Sequence of chain 38.A:
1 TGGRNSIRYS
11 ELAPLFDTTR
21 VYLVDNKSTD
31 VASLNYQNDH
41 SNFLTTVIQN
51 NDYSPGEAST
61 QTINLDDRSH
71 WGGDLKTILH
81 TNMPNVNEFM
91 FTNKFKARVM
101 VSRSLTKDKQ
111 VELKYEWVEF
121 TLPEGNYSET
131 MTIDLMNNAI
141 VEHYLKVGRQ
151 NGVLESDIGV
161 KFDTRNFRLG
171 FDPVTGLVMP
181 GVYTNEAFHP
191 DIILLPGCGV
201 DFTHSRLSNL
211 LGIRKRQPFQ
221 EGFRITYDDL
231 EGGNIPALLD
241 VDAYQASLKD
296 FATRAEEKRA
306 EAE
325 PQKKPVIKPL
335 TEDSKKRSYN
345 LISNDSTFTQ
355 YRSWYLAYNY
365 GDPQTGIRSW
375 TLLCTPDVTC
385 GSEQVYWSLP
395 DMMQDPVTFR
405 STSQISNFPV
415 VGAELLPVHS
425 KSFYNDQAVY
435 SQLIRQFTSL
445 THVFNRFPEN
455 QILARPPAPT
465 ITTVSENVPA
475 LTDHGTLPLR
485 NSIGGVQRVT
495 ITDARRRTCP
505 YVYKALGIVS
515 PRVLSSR

A protein and the small-molecule ligand that binds it are described below.
Small molecule (SMILES): CCCCCCCCCCCC[N+](C)(C)CCCS(=O)(=O)O

Binding-site contacts:
Ligand atom N1 contacts residue ARG98 of chain 38.A at 4.3 Å.
Ligand atom C2 contacts residue ARG224 of chain 38.A at 3.8 Å.
Ligand atom C14 contacts residue ARG224 of chain 38.A at 4.5 Å.
Ligand atom O1S contacts residue ARG98 of chain 38.A at 3.6 Å.
Ligand atom C15 contacts residue ARG224 of chain 38.A at 3.3 Å.
Ligand atom N1 contacts residue TRP117 of chain 38.A at 4.1 Å.
Ligand atom C15 contacts residue TRP117 of chain 38.A at 4.2 Å (hydrophobic).
Ligand atom O3S contacts residue THR226 of chain 38.A at 4.0 Å.
Ligand atom C3 contacts residue TRP117 of chain 38.A at 3.5 Å (hydrophobic).
Ligand atom C16 contacts residue ARG224 of chain 38.A at 4.0 Å.
Ligand atom S1 contacts residue ARG98 of chain 38.A at 4.4 Å.
Ligand atom C16 contacts residue TRP117 of chain 38.A at 3.7 Å (hydrophobic).
Ligand atom C1 contacts residue ARG98 of chain 38.A at 3.2 Å.
Ligand atom O1S contacts residue THR226 of chain 38.A at 4.3 Å.
Ligand atom C1 contacts residue ARG224 of chain 38.A at 3.8 Å.
Ligand atom C13 contacts residue ARG224 of chain 38.A at 4.1 Å.
Ligand atom N1 contacts residue ARG224 of chain 38.A at 4.2 Å.
Ligand atom C3 contacts residue ARG224 of chain 38.A at 3.5 Å.
Ligand atom C3 contacts residue ARG98 of chain 38.A at 3.2 Å.
Ligand atom C2 contacts residue ARG98 of chain 38.A at 3.4 Å.
Ligand atom O1S contacts residue ASP228 of chain 38.A at 3.6 Å.